A protein and the small-molecule ligand that binds it are described below.
Small molecule (SMILES): N[C@@H](CCCNC(=O)CP(=O)(O)O)C(=O)O

Sequence of chain 1.C:
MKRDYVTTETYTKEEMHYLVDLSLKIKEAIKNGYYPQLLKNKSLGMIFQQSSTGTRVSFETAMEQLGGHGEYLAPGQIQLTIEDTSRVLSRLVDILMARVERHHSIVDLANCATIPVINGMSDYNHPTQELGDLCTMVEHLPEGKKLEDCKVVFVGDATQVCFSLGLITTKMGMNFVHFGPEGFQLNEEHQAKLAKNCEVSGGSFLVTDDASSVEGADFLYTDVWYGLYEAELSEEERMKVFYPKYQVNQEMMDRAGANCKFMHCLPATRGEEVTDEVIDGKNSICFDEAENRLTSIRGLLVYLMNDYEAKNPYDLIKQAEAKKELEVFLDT

Binding-site contacts:
Ligand atom P contacts residue SER52 of chain 1.C at 3.8 Å.
Ligand atom O2P contacts residue GLY54 of chain 1.C at 3.5 Å (h-bond).
Ligand atom OXT contacts residue GLN164 of chain 1.C at 3.0 Å (h-bond).
Ligand atom CB contacts residue VAL165 of chain 1.C at 3.8 Å (hydrophobic).
Ligand atom OXT contacts residue GAI1 of chain 1.R at 3.7 Å.
Ligand atom P contacts residue ARG103 of chain 1.C at 3.8 Å.
Ligand atom CD contacts residue HIS130 of chain 1.C at 3.8 Å.
Ligand atom CA contacts residue ASP227 of chain 1.C at 3.5 Å.
Ligand atom P contacts residue GLY54 of chain 1.C at 3.7 Å.
Ligand atom N contacts residue THR163 of chain 1.C at 3.7 Å.
Ligand atom O1 contacts residue HIS130 of chain 1.C at 2.8 Å (h-bond).
Ligand atom OXT contacts residue MET125 of chain 1.C at 3.9 Å.
Ligand atom O1P contacts residue ARG103 of chain 1.C at 2.9 Å (salt-bridge).
Ligand atom C1 contacts residue ARG103 of chain 1.C at 3.8 Å.
Ligand atom C1 contacts residue ARG297 of chain 1.C at 3.6 Å.
Ligand atom N contacts residue ASP227 of chain 1.C at 2.7 Å (salt-bridge).
Ligand atom O2P contacts residue THR55 of chain 1.C at 2.8 Å (h-bond).
Ligand atom C1 contacts residue HIS130 of chain 1.C at 3.8 Å.
Ligand atom CD contacts residue LEU270 of chain 1.C at 3.7 Å (hydrophobic).
Ligand atom O1 contacts residue THR55 of chain 1.C at 3.2 Å (h-bond).
Ligand atom O2P contacts residue ARG103 of chain 1.C at 3.3 Å (salt-bridge).
Ligand atom O2P contacts residue SER52 of chain 1.C at 2.6 Å (h-bond).
Ligand atom NE contacts residue LEU270 of chain 1.C at 2.9 Å (h-bond).
Ligand atom CA contacts residue GLN164 of chain 1.C at 3.6 Å.
Ligand atom O3P contacts residue GLY54 of chain 1.C at 2.8 Å (h-bond).
Ligand atom P contacts residue THR53 of chain 1.C at 3.8 Å.
Ligand atom C1P contacts residue LEU270 of chain 1.C at 3.6 Å (hydrophobic).
Ligand atom C1P contacts residue ARG297 of chain 1.C at 3.8 Å.
Ligand atom CB contacts residue ASP227 of chain 1.C at 3.8 Å.
Ligand atom O2P contacts residue THR53 of chain 1.C at 3.7 Å.
Ligand atom C contacts residue GAI1 of chain 1.R at 3.7 Å.
Ligand atom O3P contacts residue THR53 of chain 1.C at 2.8 Å (h-bond).
Ligand atom N contacts residue GLN164 of chain 1.C at 2.7 Å (h-bond).
Ligand atom CB contacts residue MET125 of chain 1.C at 3.9 Å (hydrophobic).
Ligand atom O contacts residue GAI1 of chain 1.R at 3.0 Å (h-bond).
Ligand atom O3P contacts residue SER52 of chain 1.C at 3.9 Å.
Ligand atom O1 contacts residue ARG297 of chain 1.C at 3.2 Å (salt-bridge).
Ligand atom CB contacts residue GLN164 of chain 1.C at 3.6 Å.
Ligand atom O1 contacts residue ARG103 of chain 1.C at 2.9 Å (salt-bridge).
Ligand atom C1 contacts residue LEU270 of chain 1.C at 3.7 Å (hydrophobic).